Binding-site contacts:
Ligand atom N contacts residue PHE398 of chain 2.A at 4.1 Å.
Ligand atom C5 contacts residue VAL288 of chain 2.A at 3.8 Å (hydrophobic).
Ligand atom C3 contacts residue LEU286 of chain 2.A at 3.7 Å (hydrophobic).
Ligand atom O2 contacts residue GLY116 of chain 2.A at 2.9 Å (h-bond).
Ligand atom C4 contacts residue GLY117 of chain 2.A at 4.2 Å.
Ligand atom C5 contacts residue GLY117 of chain 2.A at 4.1 Å.
Ligand atom O3 contacts residue HIS438 of chain 2.A at 3.1 Å (h-bond).
Ligand atom C1 contacts residue HIS438 of chain 2.A at 4.0 Å.
Ligand atom C4 contacts residue LEU286 of chain 2.A at 3.8 Å (hydrophobic).
Ligand atom C3 contacts residue GLY117 of chain 2.A at 4.5 Å.
Ligand atom P contacts residue HIS438 of chain 2.A at 3.9 Å.
Ligand atom P contacts residue GLY116 of chain 2.A at 4.2 Å.
Ligand atom C3 contacts residue PHE398 of chain 2.A at 3.8 Å (hydrophobic).
Ligand atom P contacts residue GLY117 of chain 2.A at 3.6 Å.
Ligand atom C4 contacts residue VAL288 of chain 2.A at 3.9 Å (hydrophobic).
Ligand atom P contacts residue ALA199 of chain 2.A at 3.5 Å.
Ligand atom C2 contacts residue HIS438 of chain 2.A at 4.0 Å.
Ligand atom N contacts residue TRP231 of chain 2.A at 3.9 Å.
Ligand atom O2 contacts residue SER198 of chain 2.A at 2.6 Å (h-bond).
Ligand atom O2 contacts residue ALA199 of chain 2.A at 2.8 Å (h-bond).
Ligand atom O2 contacts residue GLY117 of chain 2.A at 2.6 Å (h-bond).
Ligand atom C1 contacts residue PHE329 of chain 2.A at 3.9 Å (hydrophobic).
Ligand atom O3 contacts residue SER198 of chain 2.A at 2.8 Å (h-bond).
Ligand atom C3 contacts residue TRP231 of chain 2.A at 4.3 Å (hydrophobic).
Ligand atom O3 contacts residue GLY117 of chain 2.A at 4.1 Å.
Ligand atom N contacts residue GLY117 of chain 2.A at 4.0 Å.
Ligand atom C5 contacts residue LEU286 of chain 2.A at 3.2 Å (hydrophobic).
Ligand atom C5 contacts residue SER287 of chain 2.A at 4.1 Å.
Ligand atom C4 contacts residue TRP231 of chain 2.A at 3.6 Å (hydrophobic).
Ligand atom P contacts residue SER198 of chain 2.A at 1.7 Å.
Ligand atom N contacts residue ALA199 of chain 2.A at 4.3 Å.
Ligand atom C1 contacts residue SER198 of chain 2.A at 4.0 Å.
Ligand atom O2 contacts residue GLY115 of chain 2.A at 3.8 Å.
Ligand atom N contacts residue SER198 of chain 2.A at 2.8 Å (h-bond).
Ligand atom C2 contacts residue PHE329 of chain 2.A at 3.6 Å (hydrophobic).
Ligand atom O3 contacts residue GLY116 of chain 2.A at 4.4 Å.
Ligand atom C1 contacts residue GLY117 of chain 2.A at 4.2 Å.
Ligand atom C3 contacts residue SER198 of chain 2.A at 3.8 Å.
Ligand atom C3 contacts residue PHE329 of chain 2.A at 4.4 Å (hydrophobic).

Sequence of chain 2.A:
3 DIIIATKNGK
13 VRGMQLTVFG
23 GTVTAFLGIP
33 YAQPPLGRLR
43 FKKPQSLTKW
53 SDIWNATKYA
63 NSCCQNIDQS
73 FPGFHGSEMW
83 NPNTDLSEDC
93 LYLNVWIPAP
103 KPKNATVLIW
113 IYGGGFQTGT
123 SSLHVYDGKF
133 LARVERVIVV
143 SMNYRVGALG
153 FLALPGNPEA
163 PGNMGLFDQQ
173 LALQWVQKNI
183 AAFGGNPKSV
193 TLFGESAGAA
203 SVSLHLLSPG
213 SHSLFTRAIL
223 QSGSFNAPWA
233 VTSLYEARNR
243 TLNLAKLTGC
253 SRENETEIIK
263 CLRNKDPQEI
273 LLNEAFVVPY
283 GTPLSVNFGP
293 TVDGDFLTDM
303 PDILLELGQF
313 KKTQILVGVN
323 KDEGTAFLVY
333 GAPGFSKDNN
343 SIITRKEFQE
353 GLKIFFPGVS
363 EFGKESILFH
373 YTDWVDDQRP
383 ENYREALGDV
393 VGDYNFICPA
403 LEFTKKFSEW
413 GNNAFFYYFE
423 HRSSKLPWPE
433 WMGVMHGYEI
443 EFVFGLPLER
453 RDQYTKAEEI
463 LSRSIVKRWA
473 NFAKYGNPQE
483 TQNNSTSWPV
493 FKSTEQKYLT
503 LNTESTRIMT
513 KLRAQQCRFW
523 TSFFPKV

This protein binds this small molecule.
Small molecule (SMILES): CCCN[P](=O)(O)OCC